Sequence of chain 1.B:
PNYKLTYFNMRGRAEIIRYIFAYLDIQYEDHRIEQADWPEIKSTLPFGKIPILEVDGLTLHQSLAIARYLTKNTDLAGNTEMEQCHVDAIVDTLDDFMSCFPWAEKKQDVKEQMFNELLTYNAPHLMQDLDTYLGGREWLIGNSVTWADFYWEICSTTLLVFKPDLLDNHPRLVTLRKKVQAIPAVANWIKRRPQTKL

Binding-site contacts:
Ligand atom N11 contacts residue TRP104 of chain 1.B at 3.7 Å.
Ligand atom C4 contacts residue TRP104 of chain 1.B at 3.6 Å (hydrophobic).
Ligand atom C18 contacts residue MET99 of chain 1.B at 4.1 Å (hydrophobic).
Ligand atom C6 contacts residue TRP104 of chain 1.B at 3.9 Å (hydrophobic).
Ligand atom N6 contacts residue TRP104 of chain 1.B at 3.5 Å.
Ligand atom C2 contacts residue TRP104 of chain 1.B at 3.6 Å (hydrophobic).
Ligand atom C6 contacts residue MET11 of chain 1.B at 3.8 Å (hydrophobic).
Ligand atom O10 contacts residue TRP104 of chain 1.B at 3.5 Å.
Ligand atom C4 contacts residue TYR8 of chain 1.B at 4.1 Å (hydrophobic).
Ligand atom C1 contacts residue LEU199 of chain 1.B at 3.9 Å (hydrophobic).
Ligand atom C12 contacts residue GLY13 of chain 1.B at 3.8 Å.
Ligand atom C16 contacts residue MET99 of chain 1.B at 3.5 Å (hydrophobic).
Ligand atom O10 contacts residue GLY13 of chain 1.B at 3.9 Å.
Ligand atom C12 contacts residue TRP104 of chain 1.B at 3.7 Å (hydrophobic).
Ligand atom N6 contacts residue GSH1 of chain 1.G at 3.5 Å (h-bond).
Ligand atom C4 contacts residue GSH1 of chain 1.G at 3.9 Å.
Ligand atom C17 contacts residue MET99 of chain 1.B at 3.4 Å (hydrophobic).
Ligand atom C13 contacts residue GLY13 of chain 1.B at 4.1 Å.
Ligand atom C15 contacts residue GLY13 of chain 1.B at 3.9 Å.
Ligand atom N11 contacts residue GLY13 of chain 1.B at 3.5 Å.
Ligand atom C14 contacts residue GLY13 of chain 1.B at 3.6 Å.
Ligand atom N10 contacts residue TRP104 of chain 1.B at 3.7 Å.
Ligand atom C13 contacts residue ARG14 of chain 1.B at 3.9 Å.
Ligand atom O10 contacts residue LEU199 of chain 1.B at 4.2 Å.
Ligand atom C15 contacts residue TYR152 of chain 1.B at 3.9 Å (hydrophobic).
Ligand atom C3 contacts residue TRP104 of chain 1.B at 3.5 Å (hydrophobic).
Ligand atom C16 contacts residue TYR152 of chain 1.B at 3.2 Å (hydrophobic).
Ligand atom C16 contacts residue ARG14 of chain 1.B at 4.0 Å.
Ligand atom C17 contacts residue ARG14 of chain 1.B at 3.6 Å.
Ligand atom C18 contacts residue TRP104 of chain 1.B at 3.7 Å (hydrophobic).
Ligand atom C1 contacts residue TRP104 of chain 1.B at 3.7 Å (hydrophobic).
Ligand atom N6 contacts residue MET11 of chain 1.B at 3.9 Å.
Ligand atom N10 contacts residue MET11 of chain 1.B at 3.9 Å.
Ligand atom C18 contacts residue ARG14 of chain 1.B at 3.5 Å.
Ligand atom C13 contacts residue TRP104 of chain 1.B at 4.1 Å (hydrophobic).
Ligand atom C16 contacts residue ASP96 of chain 1.B at 4.2 Å.
Ligand atom C1 contacts residue MET11 of chain 1.B at 3.5 Å (hydrophobic).
Ligand atom C14 contacts residue ARG14 of chain 1.B at 4.0 Å.
Ligand atom C2 contacts residue MET11 of chain 1.B at 3.7 Å (hydrophobic).
Ligand atom C4 contacts residue ARG14 of chain 1.B at 3.9 Å.

This protein binds this small molecule.
Small molecule (SMILES): c1ccc(-c2cc(-c3cc[nH]n3)on2)cc1